Binding-site contacts:
Ligand atom C6 contacts residue LEU118 of chain 1.E at 4.1 Å (hydrophobic).
Ligand atom C3 contacts residue TYR194 of chain 1.D at 3.8 Å (hydrophobic).
Ligand atom N2 contacts residue TRP148 of chain 1.D at 4.2 Å.
Ligand atom C10 contacts residue CYS189 of chain 1.D at 3.3 Å (hydrophobic).
Ligand atom C4 contacts residue CYS190 of chain 1.D at 3.5 Å (hydrophobic).
Ligand atom C8 contacts residue TRP148 of chain 1.D at 3.8 Å (hydrophobic).
Ligand atom C1 contacts residue TRP148 of chain 1.D at 3.8 Å (hydrophobic).
Ligand atom C2 contacts residue TRP148 of chain 1.D at 3.8 Å (hydrophobic).
Ligand atom C9 contacts residue TYR194 of chain 1.D at 4.4 Å (hydrophobic).
Ligand atom C2 contacts residue CYS189 of chain 1.D at 4.3 Å (hydrophobic).
Ligand atom C10 contacts residue TYR187 of chain 1.D at 3.5 Å (hydrophobic).
Ligand atom C4 contacts residue TYR194 of chain 1.D at 3.7 Å (hydrophobic).
Ligand atom C7 contacts residue TRP148 of chain 1.D at 3.3 Å (hydrophobic).
Ligand atom N1 contacts residue LEU118 of chain 1.E at 4.3 Å.
Ligand atom N2 contacts residue CYS189 of chain 1.D at 3.9 Å.
Ligand atom C6 contacts residue TRP148 of chain 1.D at 4.1 Å (hydrophobic).
Ligand atom C9 contacts residue TRP148 of chain 1.D at 3.6 Å (hydrophobic).
Ligand atom C1 contacts residue LEU118 of chain 1.E at 3.9 Å (hydrophobic).
Ligand atom C2 contacts residue LEU118 of chain 1.E at 4.1 Å (hydrophobic).
Ligand atom C9 contacts residue TYR92 of chain 1.D at 3.8 Å (hydrophobic).
Ligand atom C9 contacts residue TYR187 of chain 1.D at 4.4 Å (hydrophobic).
Ligand atom N1 contacts residue TRP148 of chain 1.D at 4.3 Å.
Ligand atom C3 contacts residue CYS190 of chain 1.D at 3.6 Å (hydrophobic).
Ligand atom C8 contacts residue TYR92 of chain 1.D at 3.6 Å (hydrophobic).
Ligand atom C6 contacts residue CYS189 of chain 1.D at 4.3 Å (hydrophobic).
Ligand atom C5 contacts residue LEU108 of chain 1.E at 4.2 Å (hydrophobic).
Ligand atom C4 contacts residue LEU108 of chain 1.E at 4.3 Å (hydrophobic).
Ligand atom C3 contacts residue CYS189 of chain 1.D at 3.7 Å (hydrophobic).
Ligand atom C3 contacts residue TRP148 of chain 1.D at 4.3 Å (hydrophobic).
Ligand atom C3 contacts residue LEU118 of chain 1.E at 4.5 Å (hydrophobic).

Sequence of chain 1.D:
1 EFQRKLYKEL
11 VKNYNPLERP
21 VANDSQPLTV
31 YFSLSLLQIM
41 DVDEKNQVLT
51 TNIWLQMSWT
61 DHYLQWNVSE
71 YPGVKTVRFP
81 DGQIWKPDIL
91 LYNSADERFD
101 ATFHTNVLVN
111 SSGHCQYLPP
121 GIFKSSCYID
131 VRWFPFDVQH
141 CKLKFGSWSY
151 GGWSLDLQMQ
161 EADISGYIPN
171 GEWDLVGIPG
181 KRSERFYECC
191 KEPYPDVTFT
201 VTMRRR

Sequence of chain 1.E:
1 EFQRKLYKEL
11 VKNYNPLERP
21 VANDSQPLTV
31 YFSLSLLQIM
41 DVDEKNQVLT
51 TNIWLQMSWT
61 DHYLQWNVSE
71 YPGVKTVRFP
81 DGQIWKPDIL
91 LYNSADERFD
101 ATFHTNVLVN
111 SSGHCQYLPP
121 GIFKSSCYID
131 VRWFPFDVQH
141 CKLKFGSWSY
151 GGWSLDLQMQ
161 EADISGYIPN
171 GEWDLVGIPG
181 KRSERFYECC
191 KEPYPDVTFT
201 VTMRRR

A small-molecule ligand and the protein it binds are described below.
Small molecule (SMILES): CN1CCC[C@H]1c1cccnc1